Sequence of chain 2.A:
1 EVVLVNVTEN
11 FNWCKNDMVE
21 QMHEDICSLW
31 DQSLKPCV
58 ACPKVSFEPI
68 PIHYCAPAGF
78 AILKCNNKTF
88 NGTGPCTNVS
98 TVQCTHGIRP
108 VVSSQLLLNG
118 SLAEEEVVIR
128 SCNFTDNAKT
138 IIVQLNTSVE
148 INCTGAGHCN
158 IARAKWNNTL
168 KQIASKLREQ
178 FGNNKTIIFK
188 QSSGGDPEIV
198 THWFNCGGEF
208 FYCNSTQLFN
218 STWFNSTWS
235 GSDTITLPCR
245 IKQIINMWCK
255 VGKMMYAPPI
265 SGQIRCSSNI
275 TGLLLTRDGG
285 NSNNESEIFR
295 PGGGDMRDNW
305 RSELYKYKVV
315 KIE

Binding-site contacts:
Ligand atom C4 contacts residue ASN288 of chain 2.A at 4.3 Å.
Ligand atom O7 contacts residue ASN288 of chain 2.A at 3.9 Å.
Ligand atom N2 contacts residue ASN288 of chain 2.A at 3.0 Å (h-bond).
Ligand atom C5 contacts residue ASN288 of chain 2.A at 3.6 Å.
Ligand atom C1 contacts residue ASN288 of chain 2.A at 1.4 Å.
Ligand atom O5 contacts residue ASN288 of chain 2.A at 2.4 Å (h-bond).
Ligand atom C3 contacts residue ASN288 of chain 2.A at 3.9 Å.
Ligand atom C2 contacts residue ASN288 of chain 2.A at 2.6 Å.
Ligand atom C7 contacts residue ASN288 of chain 2.A at 3.8 Å.

The small molecule below binds the protein below.
Small molecule (SMILES): CC(=O)N[C@@H]1[C@@H](O)[C@H](O)[C@@H](CO)O[C@H]1O